This protein binds this small molecule.
Small molecule (SMILES): CC(=O)N[C@@H]1[C@@H](O)[C@H](O)[C@@H](CO)O[C@H]1O

Sequence of chain 1.A:
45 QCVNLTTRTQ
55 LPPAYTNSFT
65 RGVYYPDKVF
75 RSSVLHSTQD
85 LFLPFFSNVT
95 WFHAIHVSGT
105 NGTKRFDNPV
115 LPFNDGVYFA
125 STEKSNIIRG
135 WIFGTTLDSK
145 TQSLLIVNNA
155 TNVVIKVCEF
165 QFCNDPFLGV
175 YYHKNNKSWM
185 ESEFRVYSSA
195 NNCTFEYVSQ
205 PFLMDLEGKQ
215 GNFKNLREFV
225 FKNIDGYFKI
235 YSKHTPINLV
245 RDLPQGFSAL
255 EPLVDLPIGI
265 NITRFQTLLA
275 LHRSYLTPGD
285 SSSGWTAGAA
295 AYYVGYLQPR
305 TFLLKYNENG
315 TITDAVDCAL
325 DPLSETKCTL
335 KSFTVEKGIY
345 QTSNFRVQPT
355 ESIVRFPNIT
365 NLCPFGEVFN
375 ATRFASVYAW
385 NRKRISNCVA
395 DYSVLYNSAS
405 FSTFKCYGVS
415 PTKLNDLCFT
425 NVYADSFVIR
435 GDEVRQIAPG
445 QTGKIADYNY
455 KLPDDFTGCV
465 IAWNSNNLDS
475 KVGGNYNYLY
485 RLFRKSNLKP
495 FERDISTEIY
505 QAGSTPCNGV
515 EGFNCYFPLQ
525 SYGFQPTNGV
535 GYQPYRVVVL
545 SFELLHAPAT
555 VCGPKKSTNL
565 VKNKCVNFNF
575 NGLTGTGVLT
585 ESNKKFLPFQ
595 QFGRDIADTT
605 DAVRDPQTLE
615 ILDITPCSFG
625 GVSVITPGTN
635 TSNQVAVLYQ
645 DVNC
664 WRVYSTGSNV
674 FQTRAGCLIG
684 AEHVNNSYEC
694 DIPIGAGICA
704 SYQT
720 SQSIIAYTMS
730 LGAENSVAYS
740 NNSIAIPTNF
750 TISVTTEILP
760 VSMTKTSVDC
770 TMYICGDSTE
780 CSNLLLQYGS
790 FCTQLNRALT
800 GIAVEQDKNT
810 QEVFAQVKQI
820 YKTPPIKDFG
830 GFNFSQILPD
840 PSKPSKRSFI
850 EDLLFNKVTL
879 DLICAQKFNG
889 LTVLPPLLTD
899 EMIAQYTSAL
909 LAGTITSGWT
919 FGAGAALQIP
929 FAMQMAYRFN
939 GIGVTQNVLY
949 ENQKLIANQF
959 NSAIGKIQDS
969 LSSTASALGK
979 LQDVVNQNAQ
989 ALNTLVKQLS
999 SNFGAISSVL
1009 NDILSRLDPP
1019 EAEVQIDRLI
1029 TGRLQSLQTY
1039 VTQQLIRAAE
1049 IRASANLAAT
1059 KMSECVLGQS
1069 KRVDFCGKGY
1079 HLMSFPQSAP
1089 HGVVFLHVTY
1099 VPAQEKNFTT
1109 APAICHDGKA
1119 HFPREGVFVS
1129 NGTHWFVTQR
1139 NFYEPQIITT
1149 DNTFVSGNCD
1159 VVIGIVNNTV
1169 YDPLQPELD

Binding-site contacts:
Ligand atom C4 contacts residue ASN1105 of chain 1.A at 4.2 Å.
Ligand atom C7 contacts residue ASN1105 of chain 1.A at 3.9 Å.
Ligand atom C1 contacts residue ASN1105 of chain 1.A at 1.4 Å.
Ligand atom C3 contacts residue ASN1105 of chain 1.A at 3.8 Å.
Ligand atom C8 contacts residue LYS1104 of chain 1.A at 4.2 Å.
Ligand atom C5 contacts residue ALA737 of chain 1.A at 4.1 Å (hydrophobic).
Ligand atom C8 contacts residue GLU1103 of chain 1.A at 3.7 Å.
Ligand atom O4 contacts residue ALA737 of chain 1.A at 4.3 Å.
Ligand atom C2 contacts residue ASN1105 of chain 1.A at 2.5 Å.
Ligand atom O5 contacts residue ASN1105 of chain 1.A at 2.4 Å (h-bond).
Ligand atom C5 contacts residue ASN1105 of chain 1.A at 3.7 Å.
Ligand atom N2 contacts residue ASN1105 of chain 1.A at 2.9 Å (h-bond).
Ligand atom O7 contacts residue ASN1105 of chain 1.A at 4.3 Å.
Ligand atom C8 contacts residue ASN1105 of chain 1.A at 4.1 Å.